This protein binds this small molecule.
Small molecule (SMILES): Oc1c(Cl)c(Cl)c(Cl)c(Cl)c1Cl

Sequence of chain 1.D:
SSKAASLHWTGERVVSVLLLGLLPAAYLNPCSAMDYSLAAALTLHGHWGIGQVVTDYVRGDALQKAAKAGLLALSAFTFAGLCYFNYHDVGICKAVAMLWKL

Sequence of chain 1.C:
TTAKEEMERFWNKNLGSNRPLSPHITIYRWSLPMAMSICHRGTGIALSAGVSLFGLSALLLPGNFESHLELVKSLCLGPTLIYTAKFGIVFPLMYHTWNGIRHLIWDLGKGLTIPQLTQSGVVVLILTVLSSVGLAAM

Sequence of chain 1.B:
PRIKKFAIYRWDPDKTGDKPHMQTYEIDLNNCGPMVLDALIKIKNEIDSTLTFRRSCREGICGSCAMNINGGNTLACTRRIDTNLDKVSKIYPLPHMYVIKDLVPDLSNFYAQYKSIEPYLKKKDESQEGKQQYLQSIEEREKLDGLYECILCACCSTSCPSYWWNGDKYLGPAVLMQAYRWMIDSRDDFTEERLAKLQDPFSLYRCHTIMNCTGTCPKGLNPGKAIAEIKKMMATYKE

Binding-site contacts:
Ligand atom C5 contacts residue ILE218 of chain 1.B at 3.7 Å (hydrophobic).
Ligand atom C1 contacts residue TRP173 of chain 1.B at 4.0 Å (hydrophobic).
Ligand atom C6 contacts residue TYR58 of chain 1.D at 3.9 Å (hydrophobic).
Ligand atom CL4 contacts residue ILE40 of chain 1.C at 3.8 Å.
Ligand atom CL4 contacts residue SER39 of chain 1.C at 3.2 Å.
Ligand atom CL5 contacts residue ARG43 of chain 1.C at 3.1 Å.
Ligand atom C6 contacts residue ILE218 of chain 1.B at 4.1 Å (hydrophobic).
Ligand atom CL3 contacts residue ILE40 of chain 1.C at 3.7 Å.
Ligand atom O1 contacts residue ARG43 of chain 1.C at 4.1 Å.
Ligand atom C3 contacts residue ILE40 of chain 1.C at 4.1 Å (hydrophobic).
Ligand atom C5 contacts residue ILE40 of chain 1.C at 4.2 Å (hydrophobic).
Ligand atom C2 contacts residue PRO169 of chain 1.B at 3.6 Å (hydrophobic).
Ligand atom C2 contacts residue ILE40 of chain 1.C at 4.4 Å (hydrophobic).
Ligand atom CL3 contacts residue SER39 of chain 1.C at 3.7 Å.
Ligand atom C4 contacts residue ILE218 of chain 1.B at 4.1 Å (hydrophobic).
Ligand atom CL4 contacts residue ILE218 of chain 1.B at 3.6 Å.
Ligand atom C6 contacts residue ARG43 of chain 1.C at 4.5 Å.
Ligand atom CL3 contacts residue ILE218 of chain 1.B at 4.0 Å.
Ligand atom C1 contacts residue PRO169 of chain 1.B at 4.0 Å (hydrophobic).
Ligand atom C2 contacts residue TYR58 of chain 1.D at 4.4 Å (hydrophobic).
Ligand atom C3 contacts residue PRO169 of chain 1.B at 3.8 Å (hydrophobic).
Ligand atom C2 contacts residue TRP173 of chain 1.B at 4.0 Å (hydrophobic).
Ligand atom CL3 contacts residue MET36 of chain 1.C at 2.9 Å.
Ligand atom CL2 contacts residue TRP32 of chain 1.C at 3.6 Å.
Ligand atom C1 contacts residue TYR58 of chain 1.D at 3.4 Å (hydrophobic).
Ligand atom CL2 contacts residue PRO169 of chain 1.B at 4.0 Å.
Ligand atom CL1 contacts residue TRP173 of chain 1.B at 3.1 Å.
Ligand atom CL5 contacts residue TYR58 of chain 1.D at 3.6 Å.
Ligand atom CL1 contacts residue PRO169 of chain 1.B at 3.9 Å.
Ligand atom C4 contacts residue ILE40 of chain 1.C at 4.0 Å (hydrophobic).
Ligand atom CL5 contacts residue HIS216 of chain 1.B at 3.9 Å.
Ligand atom O1 contacts residue TYR58 of chain 1.D at 2.4 Å (h-bond).
Ligand atom O1 contacts residue TRP173 of chain 1.B at 3.1 Å (h-bond).
Ligand atom C4 contacts residue PRO169 of chain 1.B at 4.2 Å (hydrophobic).